A protein and the small-molecule ligand that binds it are described below.
Small molecule (SMILES): CC(C)C[C@H](NC(=O)[C@H](CC(N)=O)NC(=O)[C@@H](N)CC(=O)O)C(=O)N[C@@H](Cc1ccc(O)cc1)C(=O)N[C@@H](Cc1ccc(OP(=O)(O)O)cc1)C(=O)N[C@@H](Cc1c[nH]c2ccccc12)C(=O)N[C@@H](C)C=O

Sequence of chain 1.D:
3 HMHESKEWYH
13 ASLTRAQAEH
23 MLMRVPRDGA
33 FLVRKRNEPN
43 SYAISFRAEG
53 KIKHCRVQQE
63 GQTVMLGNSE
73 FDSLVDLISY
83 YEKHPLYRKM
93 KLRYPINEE

Binding-site contacts:
Ligand atom O3P contacts residue ARG38 of chain 1.D at 3.3 Å.
Ligand atom CZ contacts residue ARG17 of chain 1.D at 3.8 Å.
Ligand atom CE2 contacts residue ARG58 of chain 1.D at 3.7 Å.
Ligand atom CE3 contacts residue CYS57 of chain 1.D at 3.7 Å (hydrophobic).
Ligand atom CG contacts residue TYR89 of chain 1.D at 3.8 Å (hydrophobic).
Ligand atom CD2 contacts residue ARG58 of chain 1.D at 3.6 Å.
Ligand atom C contacts residue ARG17 of chain 1.D at 3.5 Å.
Ligand atom CD2 contacts residue TYR89 of chain 1.D at 3.6 Å (hydrophobic).
Ligand atom CD2 contacts residue HIS56 of chain 1.D at 3.9 Å.
Ligand atom CD1 contacts residue TYR89 of chain 1.D at 3.5 Å (hydrophobic).
Ligand atom P contacts residue ARG36 of chain 1.D at 3.8 Å.
Ligand atom O contacts residue ARG17 of chain 1.D at 2.7 Å (salt-bridge).
Ligand atom CE1 contacts residue ARG38 of chain 1.D at 3.5 Å.
Ligand atom CE2 contacts residue ARG17 of chain 1.D at 3.8 Å.
Ligand atom CG contacts residue ARG58 of chain 1.D at 3.7 Å.
Ligand atom O1P contacts residue ARG17 of chain 1.D at 2.5 Å (salt-bridge).
Ligand atom CA contacts residue ARG17 of chain 1.D at 3.6 Å.
Ligand atom CZ contacts residue ARG38 of chain 1.D at 3.3 Å.
Ligand atom CB contacts residue ARG17 of chain 1.D at 4.0 Å.
Ligand atom CE2 contacts residue TYR89 of chain 1.D at 3.4 Å (hydrophobic).
Ligand atom O3P contacts residue ARG36 of chain 1.D at 2.8 Å (salt-bridge).
Ligand atom N contacts residue HIS56 of chain 1.D at 2.9 Å (h-bond).
Ligand atom CD1 contacts residue ARG58 of chain 1.D at 3.8 Å.
Ligand atom CB contacts residue ARG58 of chain 1.D at 3.8 Å.
Ligand atom CH2 contacts residue LEU88 of chain 1.D at 3.1 Å (hydrophobic).
Ligand atom O1P contacts residue ARG36 of chain 1.D at 2.8 Å (salt-bridge).
Ligand atom O contacts residue HIS56 of chain 1.D at 3.8 Å.
Ligand atom P contacts residue ARG17 of chain 1.D at 3.7 Å.
Ligand atom CB contacts residue HIS56 of chain 1.D at 4.0 Å.
Ligand atom CB contacts residue HIS56 of chain 1.D at 3.8 Å.
Ligand atom CZ2 contacts residue TYR89 of chain 1.D at 3.7 Å (hydrophobic).
Ligand atom CA contacts residue HIS56 of chain 1.D at 3.8 Å.
Ligand atom CZ2 contacts residue LEU88 of chain 1.D at 3.7 Å (hydrophobic).
Ligand atom CD1 contacts residue ARG17 of chain 1.D at 3.6 Å.
Ligand atom CZ3 contacts residue LEU88 of chain 1.D at 4.0 Å (hydrophobic).
Ligand atom C contacts residue HIS56 of chain 1.D at 3.6 Å.
Ligand atom NE1 contacts residue TYR89 of chain 1.D at 3.4 Å.
Ligand atom OH contacts residue ARG38 of chain 1.D at 2.9 Å (salt-bridge).
Ligand atom CA contacts residue HIS56 of chain 1.D at 3.4 Å.
Ligand atom O contacts residue CYS57 of chain 1.D at 3.2 Å.